Sequence of chain 1.B:
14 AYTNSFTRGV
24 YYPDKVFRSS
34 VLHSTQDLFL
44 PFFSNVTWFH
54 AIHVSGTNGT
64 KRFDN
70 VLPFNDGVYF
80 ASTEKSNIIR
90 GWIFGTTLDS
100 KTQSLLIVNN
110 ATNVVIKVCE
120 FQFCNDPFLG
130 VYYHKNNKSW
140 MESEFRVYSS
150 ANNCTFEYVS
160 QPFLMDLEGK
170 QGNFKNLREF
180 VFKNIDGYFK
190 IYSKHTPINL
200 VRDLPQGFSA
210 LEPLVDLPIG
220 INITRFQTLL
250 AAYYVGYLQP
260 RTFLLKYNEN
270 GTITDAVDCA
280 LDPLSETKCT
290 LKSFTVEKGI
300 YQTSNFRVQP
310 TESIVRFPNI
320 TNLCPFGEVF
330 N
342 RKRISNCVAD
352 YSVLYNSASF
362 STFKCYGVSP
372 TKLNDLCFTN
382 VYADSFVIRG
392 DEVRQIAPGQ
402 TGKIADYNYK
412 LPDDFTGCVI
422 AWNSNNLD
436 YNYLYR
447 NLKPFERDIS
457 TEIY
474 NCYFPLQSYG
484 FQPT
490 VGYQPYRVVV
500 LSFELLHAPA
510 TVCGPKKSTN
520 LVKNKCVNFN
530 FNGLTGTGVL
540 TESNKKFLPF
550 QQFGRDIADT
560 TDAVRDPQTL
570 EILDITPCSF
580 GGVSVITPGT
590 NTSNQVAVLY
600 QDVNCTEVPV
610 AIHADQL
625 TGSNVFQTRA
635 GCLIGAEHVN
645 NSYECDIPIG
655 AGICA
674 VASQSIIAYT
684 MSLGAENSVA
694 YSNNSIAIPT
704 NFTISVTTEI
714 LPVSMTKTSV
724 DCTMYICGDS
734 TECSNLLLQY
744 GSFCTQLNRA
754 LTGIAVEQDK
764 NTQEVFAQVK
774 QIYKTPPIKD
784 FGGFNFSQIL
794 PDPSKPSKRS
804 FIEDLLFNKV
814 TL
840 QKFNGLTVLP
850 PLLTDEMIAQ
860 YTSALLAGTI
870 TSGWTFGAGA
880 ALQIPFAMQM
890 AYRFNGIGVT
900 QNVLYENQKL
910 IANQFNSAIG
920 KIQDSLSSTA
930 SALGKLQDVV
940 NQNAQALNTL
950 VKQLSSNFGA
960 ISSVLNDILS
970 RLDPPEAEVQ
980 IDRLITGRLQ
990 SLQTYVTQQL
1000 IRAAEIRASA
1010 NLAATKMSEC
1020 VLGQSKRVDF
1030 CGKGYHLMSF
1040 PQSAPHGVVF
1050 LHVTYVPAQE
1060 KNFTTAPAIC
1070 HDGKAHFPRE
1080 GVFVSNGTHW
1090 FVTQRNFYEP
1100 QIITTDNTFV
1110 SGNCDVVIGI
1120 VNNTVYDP

This protein binds this small molecule.
Small molecule (SMILES): CC(=O)N[C@@H]1[C@@H](O)[C@H](O)[C@@H](CO)O[C@H]1O

Binding-site contacts:
Ligand atom C5 contacts residue ASN61 of chain 1.B at 3.7 Å.
Ligand atom C2 contacts residue ASN61 of chain 1.B at 2.5 Å.
Ligand atom C4 contacts residue ASN61 of chain 1.B at 4.2 Å.
Ligand atom C1 contacts residue ASN61 of chain 1.B at 1.4 Å.
Ligand atom C7 contacts residue ASN61 of chain 1.B at 3.9 Å.
Ligand atom O7 contacts residue ASN61 of chain 1.B at 4.3 Å.
Ligand atom C3 contacts residue ASN61 of chain 1.B at 3.8 Å.
Ligand atom O5 contacts residue ASN61 of chain 1.B at 2.4 Å (h-bond).
Ligand atom N2 contacts residue ASN61 of chain 1.B at 2.9 Å (h-bond).